Sequence of chain 1.A:
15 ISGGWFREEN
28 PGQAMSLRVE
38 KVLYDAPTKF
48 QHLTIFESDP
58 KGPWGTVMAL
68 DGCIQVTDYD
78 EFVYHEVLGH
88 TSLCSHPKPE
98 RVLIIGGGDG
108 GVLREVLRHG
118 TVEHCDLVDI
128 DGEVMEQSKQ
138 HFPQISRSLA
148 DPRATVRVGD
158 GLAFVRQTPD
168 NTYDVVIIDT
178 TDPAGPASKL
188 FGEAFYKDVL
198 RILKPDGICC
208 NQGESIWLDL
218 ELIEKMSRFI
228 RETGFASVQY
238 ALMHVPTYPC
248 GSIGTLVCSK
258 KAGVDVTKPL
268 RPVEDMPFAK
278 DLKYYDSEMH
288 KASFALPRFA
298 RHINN

The protein below binds the small molecule below.
Small molecule (SMILES): C[S@@H](CCCN)C[C@H]1O[C@@H](n2cnc3c(N)ncnc32)[C@H](O)[C@@H]1O

Binding-site contacts:
Ligand atom CB contacts residue GLN72 of chain 1.A at 3.4 Å.
Ligand atom N7 contacts residue ALA184 of chain 1.A at 3.4 Å (h-bond).
Ligand atom CB contacts residue ASP106 of chain 1.A at 3.5 Å.
Ligand atom O3' contacts residue ASP126 of chain 1.A at 2.7 Å (salt-bridge).
Ligand atom C3' contacts residue ASP126 of chain 1.A at 3.3 Å.
Ligand atom C8 contacts residue THR178 of chain 1.A at 3.1 Å.
Ligand atom O4' contacts residue THR177 of chain 1.A at 3.5 Å.
Ligand atom SD contacts residue ASP106 of chain 1.A at 3.4 Å (salt-bridge).
Ligand atom C5' contacts residue THR177 of chain 1.A at 3.6 Å.
Ligand atom N1 contacts residue GLY158 of chain 1.A at 2.9 Å (h-bond).
Ligand atom O3' contacts residue VAL131 of chain 1.A at 3.4 Å.
Ligand atom O4' contacts residue THR178 of chain 1.A at 3.5 Å (h-bond).
Ligand atom O2' contacts residue ASP126 of chain 1.A at 2.6 Å (salt-bridge).
Ligand atom C4' contacts residue ASP176 of chain 1.A at 3.6 Å.
Ligand atom C5' contacts residue THR178 of chain 1.A at 3.5 Å.
Ligand atom N6 contacts residue ASP157 of chain 1.A at 2.9 Å (salt-bridge).
Ligand atom N contacts residue HIS82 of chain 1.A at 3.0 Å (h-bond).
Ligand atom N contacts residue ASP106 of chain 1.A at 2.7 Å (salt-bridge).
Ligand atom O2' contacts residue ASP128 of chain 1.A at 3.5 Å.
Ligand atom N3 contacts residue ILE127 of chain 1.A at 3.3 Å (h-bond).
Ligand atom C2' contacts residue ASP126 of chain 1.A at 3.5 Å.
Ligand atom N7 contacts residue PRO183 of chain 1.A at 3.4 Å.
Ligand atom CG contacts residue ASP176 of chain 1.A at 3.5 Å.
Ligand atom C4' contacts residue ASP126 of chain 1.A at 3.4 Å.
Ligand atom CE contacts residue GLN72 of chain 1.A at 3.4 Å.
Ligand atom CG contacts residue GLN72 of chain 1.A at 3.0 Å.
Ligand atom C2 contacts residue GLY158 of chain 1.A at 3.5 Å.
Ligand atom C1' contacts residue ASP126 of chain 1.A at 3.4 Å.
Ligand atom N3 contacts residue GLY103 of chain 1.A at 3.6 Å.
Ligand atom CE contacts residue ASP106 of chain 1.A at 3.2 Å.
Ligand atom CA contacts residue TYR245 of chain 1.A at 3.5 Å (hydrophobic).
Ligand atom C5' contacts residue ASP176 of chain 1.A at 3.2 Å.
Ligand atom O4' contacts residue ASP176 of chain 1.A at 3.5 Å (salt-bridge).
Ligand atom C6 contacts residue LEU187 of chain 1.A at 3.5 Å (hydrophobic).
Ligand atom N6 contacts residue LEU187 of chain 1.A at 3.4 Å.
Ligand atom O2' contacts residue GLN48 of chain 1.A at 3.0 Å (h-bond).
Ligand atom C4 contacts residue ILE127 of chain 1.A at 3.6 Å (hydrophobic).
Ligand atom C2 contacts residue ILE127 of chain 1.A at 3.3 Å (hydrophobic).
Ligand atom N contacts residue ASP176 of chain 1.A at 2.8 Å (salt-bridge).
Ligand atom N6 contacts residue PRO183 of chain 1.A at 3.0 Å (h-bond).